Binding-site contacts:
Ligand atom CAS contacts residue CYS173 of chain 1.B at 3.9 Å (hydrophobic).
Ligand atom CAB contacts residue LEU219 of chain 1.B at 3.8 Å (hydrophobic).
Ligand atom CAA contacts residue MET139 of chain 1.B at 3.8 Å (hydrophobic).
Ligand atom CAC contacts residue VAL174 of chain 1.B at 3.7 Å (hydrophobic).
Ligand atom CBC contacts residue MET169 of chain 1.B at 3.9 Å (hydrophobic).
Ligand atom CAV contacts residue ARG166 of chain 1.B at 3.5 Å.
Ligand atom CAP contacts residue ILE146 of chain 1.B at 4.3 Å (hydrophobic).
Ligand atom CAU contacts residue CYS173 of chain 1.B at 3.7 Å (hydrophobic).
Ligand atom CAA contacts residue GLY215 of chain 1.B at 3.6 Å.
Ligand atom CAX contacts residue ARG166 of chain 1.B at 4.2 Å.
Ligand atom CAJ contacts residue ILE223 of chain 1.B at 4.5 Å (hydrophobic).
Ligand atom CAR contacts residue MET169 of chain 1.B at 3.7 Å (hydrophobic).
Ligand atom CAA contacts residue LEU177 of chain 1.B at 3.9 Å (hydrophobic).
Ligand atom CAU contacts residue ALA170 of chain 1.B at 4.3 Å (hydrophobic).
Ligand atom CAB contacts residue PRO220 of chain 1.B at 3.8 Å (hydrophobic).
Ligand atom CBC contacts residue ARG166 of chain 1.B at 4.3 Å.
Ligand atom OAF contacts residue ARG166 of chain 1.B at 3.0 Å (salt-bridge).
Ligand atom CAM contacts residue MET169 of chain 1.B at 4.3 Å (hydrophobic).
Ligand atom CAC contacts residue CYS173 of chain 1.B at 4.1 Å (hydrophobic).
Ligand atom CAT contacts residue MET169 of chain 1.B at 4.0 Å (hydrophobic).
Ligand atom CAB contacts residue ILE223 of chain 1.B at 3.7 Å (hydrophobic).

This protein binds this small molecule.
Small molecule (SMILES): CC(C)CCC[C@@H](C)[C@H]1CC[C@H]2[C@@H]3CC=C4C[C@@H](OC(=O)CCC(=O)O)CC[C@]4(C)[C@H]3CC[C@]12C

Sequence of chain 1.B:
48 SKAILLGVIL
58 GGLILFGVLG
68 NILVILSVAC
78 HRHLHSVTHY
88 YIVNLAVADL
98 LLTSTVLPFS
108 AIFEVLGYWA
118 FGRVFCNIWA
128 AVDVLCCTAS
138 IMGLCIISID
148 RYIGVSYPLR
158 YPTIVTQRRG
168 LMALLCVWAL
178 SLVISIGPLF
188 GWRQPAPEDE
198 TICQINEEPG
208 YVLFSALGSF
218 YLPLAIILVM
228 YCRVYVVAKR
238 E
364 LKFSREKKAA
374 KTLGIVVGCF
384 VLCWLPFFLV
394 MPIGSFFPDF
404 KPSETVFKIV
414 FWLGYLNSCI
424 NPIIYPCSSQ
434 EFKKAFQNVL